The protein below binds the small molecule below.
Small molecule (SMILES): COCCOC[C@H](C)N

Binding-site contacts:
Ligand atom C01 contacts residue LEU319 of chain 1.A at 4.2 Å (hydrophobic).
Ligand atom C05 contacts residue LEU93 of chain 1.A at 3.5 Å (hydrophobic).
Ligand atom C06 contacts residue ARG316 of chain 1.A at 3.7 Å.
Ligand atom O04 contacts residue LEU90 of chain 1.A at 4.4 Å.
Ligand atom C03 contacts residue TRP109 of chain 1.A at 4.1 Å (hydrophobic).
Ligand atom C08 contacts residue GLU89 of chain 1.A at 4.3 Å.
Ligand atom O07 contacts residue LEU90 of chain 1.A at 4.3 Å.
Ligand atom O04 contacts residue LEU93 of chain 1.A at 3.6 Å.
Ligand atom C06 contacts residue LEU90 of chain 1.A at 3.7 Å (hydrophobic).
Ligand atom N09 contacts residue ARG316 of chain 1.A at 3.9 Å.
Ligand atom O07 contacts residue ARG316 of chain 1.A at 3.9 Å.
Ligand atom C08 contacts residue ASP87 of chain 1.A at 4.5 Å.
Ligand atom C03 contacts residue LEU93 of chain 1.A at 4.3 Å (hydrophobic).
Ligand atom C08 contacts residue ARG316 of chain 1.A at 4.3 Å.
Ligand atom O04 contacts residue PHE251 of chain 1.A at 4.2 Å.
Ligand atom C06 contacts residue TRP109 of chain 1.A at 4.3 Å (hydrophobic).
Ligand atom O04 contacts residue TRP109 of chain 1.A at 3.9 Å.
Ligand atom O07 contacts residue LEU93 of chain 1.A at 4.3 Å.
Ligand atom C02 contacts residue LEU93 of chain 1.A at 3.9 Å (hydrophobic).
Ligand atom C02 contacts residue ARG316 of chain 1.A at 4.5 Å.
Ligand atom C06 contacts residue LEU93 of chain 1.A at 4.1 Å (hydrophobic).
Ligand atom O04 contacts residue ARG316 of chain 1.A at 4.0 Å.
Ligand atom C03 contacts residue ARG316 of chain 1.A at 4.1 Å.
Ligand atom C01 contacts residue ARG316 of chain 1.A at 4.2 Å.
Ligand atom C03 contacts residue LEU319 of chain 1.A at 4.3 Å (hydrophobic).
Ligand atom C05 contacts residue LEU90 of chain 1.A at 4.5 Å (hydrophobic).
Ligand atom C05 contacts residue ARG316 of chain 1.A at 3.5 Å.
Ligand atom C08 contacts residue LEU90 of chain 1.A at 4.5 Å (hydrophobic).
Ligand atom N09 contacts residue LEU93 of chain 1.A at 4.4 Å.

Sequence of chain 1.A:
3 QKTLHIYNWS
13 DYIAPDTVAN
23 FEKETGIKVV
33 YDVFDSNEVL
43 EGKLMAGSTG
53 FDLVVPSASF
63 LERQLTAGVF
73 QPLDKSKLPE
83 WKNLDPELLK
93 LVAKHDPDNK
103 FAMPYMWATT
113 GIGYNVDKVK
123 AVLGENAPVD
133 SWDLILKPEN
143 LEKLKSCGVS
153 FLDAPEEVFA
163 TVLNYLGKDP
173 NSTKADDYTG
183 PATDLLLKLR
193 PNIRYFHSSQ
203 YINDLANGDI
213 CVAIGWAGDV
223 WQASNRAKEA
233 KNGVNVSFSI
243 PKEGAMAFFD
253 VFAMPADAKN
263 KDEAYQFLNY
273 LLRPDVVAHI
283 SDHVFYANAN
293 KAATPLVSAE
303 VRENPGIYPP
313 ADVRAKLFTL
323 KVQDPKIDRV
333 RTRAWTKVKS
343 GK